Binding-site contacts:
Ligand atom C27 contacts residue VAL225 of chain 2.D at 3.2 Å (hydrophobic).
Ligand atom O36 contacts residue ILE79 of chain 2.D at 3.4 Å.
Ligand atom C10 contacts residue TRP395 of chain 2.D at 3.5 Å (hydrophobic).
Ligand atom S41 contacts residue GLN400 of chain 2.D at 3.5 Å.
Ligand atom C10 contacts residue MET443 of chain 2.D at 3.6 Å (hydrophobic).
Ligand atom N31 contacts residue ASP83 of chain 2.D at 2.7 Å (salt-bridge).
Ligand atom C29 contacts residue ILE392 of chain 2.D at 3.6 Å (hydrophobic).
Ligand atom O39 contacts residue LYS87 of chain 2.D at 3.5 Å.
Ligand atom O37 contacts residue TRP395 of chain 2.D at 3.0 Å (h-bond).
Ligand atom O38 contacts residue ARG397 of chain 2.D at 3.1 Å (salt-bridge).
Ligand atom N35 contacts residue TRP82 of chain 2.D at 3.4 Å.
Ligand atom N34 contacts residue GLN400 of chain 2.D at 3.4 Å (h-bond).
Ligand atom O40 contacts residue MET394 of chain 2.D at 3.3 Å.
Ligand atom C04 contacts residue MET394 of chain 2.D at 3.5 Å (hydrophobic).
Ligand atom C19 contacts residue LYS87 of chain 2.D at 3.6 Å.
Ligand atom C11 contacts residue TRP395 of chain 2.D at 3.4 Å (hydrophobic).
Ligand atom C15 contacts residue GLN400 of chain 2.D at 3.3 Å.
Ligand atom C06 contacts residue ASP83 of chain 2.D at 3.1 Å.
Ligand atom N34 contacts residue ASP83 of chain 2.D at 3.4 Å (salt-bridge).
Ligand atom O40 contacts residue ASN393 of chain 2.D at 3.6 Å (h-bond).
Ligand atom C07 contacts residue TRP82 of chain 2.D at 3.6 Å (hydrophobic).
Ligand atom C06 contacts residue TRP82 of chain 2.D at 3.4 Å (hydrophobic).
Ligand atom O36 contacts residue TRP82 of chain 2.D at 3.4 Å.
Ligand atom C18 contacts residue GLN400 of chain 2.D at 3.4 Å.
Ligand atom C26 contacts residue SER344 of chain 2.D at 3.6 Å.
Ligand atom N30 contacts residue MET402 of chain 2.D at 3.4 Å.
Ligand atom C01 contacts residue LEU86 of chain 2.D at 3.4 Å (hydrophobic).
Ligand atom C16 contacts residue GLN400 of chain 2.D at 3.6 Å.
Ligand atom O37 contacts residue MET394 of chain 2.D at 3.1 Å.
Ligand atom N30 contacts residue ALA401 of chain 2.D at 3.5 Å.
Ligand atom C25 contacts residue SER344 of chain 2.D at 3.4 Å.
Ligand atom N33 contacts residue GLN400 of chain 2.D at 3.5 Å (h-bond).
Ligand atom C24 contacts residue TYR353 of chain 2.D at 3.5 Å (hydrophobic).
Ligand atom N33 contacts residue ASP83 of chain 2.D at 3.4 Å (salt-bridge).
Ligand atom C15 contacts residue LEU86 of chain 2.D at 3.5 Å (hydrophobic).
Ligand atom C26 contacts residue PHE345 of chain 2.D at 3.6 Å (hydrophobic).
Ligand atom C17 contacts residue GLN400 of chain 2.D at 3.1 Å.
Ligand atom C13 contacts residue TRP82 of chain 2.D at 3.5 Å (hydrophobic).
Ligand atom C05 contacts residue MET402 of chain 2.D at 3.5 Å (hydrophobic).
Ligand atom O38 contacts residue GLN400 of chain 2.D at 3.2 Å (h-bond).

Sequence of chain 2.D:
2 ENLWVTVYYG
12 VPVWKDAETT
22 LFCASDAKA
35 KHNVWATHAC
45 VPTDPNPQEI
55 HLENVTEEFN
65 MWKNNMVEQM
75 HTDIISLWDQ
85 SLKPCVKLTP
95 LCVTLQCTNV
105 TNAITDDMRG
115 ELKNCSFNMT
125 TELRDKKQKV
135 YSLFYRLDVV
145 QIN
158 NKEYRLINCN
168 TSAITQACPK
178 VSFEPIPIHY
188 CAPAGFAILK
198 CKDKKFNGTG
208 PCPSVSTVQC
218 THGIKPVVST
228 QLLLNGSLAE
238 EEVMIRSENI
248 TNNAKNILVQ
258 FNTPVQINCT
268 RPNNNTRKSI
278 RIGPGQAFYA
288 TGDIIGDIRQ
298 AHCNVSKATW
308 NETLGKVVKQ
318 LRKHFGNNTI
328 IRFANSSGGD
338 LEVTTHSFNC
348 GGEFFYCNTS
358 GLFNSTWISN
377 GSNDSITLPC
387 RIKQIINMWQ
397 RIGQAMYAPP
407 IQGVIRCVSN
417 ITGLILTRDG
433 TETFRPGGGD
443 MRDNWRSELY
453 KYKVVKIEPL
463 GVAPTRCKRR

A protein and the small-molecule ligand that binds it are described below.
Small molecule (SMILES): COc1cnc(-c2csc(C(=O)NCCO)n2)c2[nH]cc(C(=O)C(=O)N3CCC(C(C#N)c4ccccc4)CC3)c12